A protein and the small-molecule ligand that binds it are described below.
Small molecule (SMILES): C[C@@H](C(=O)N1CCOCC1)N1CC[C@H](NS(=O)(=O)c2cc3cc(Cl)ccc3[nH]2)C1=O

Sequence of chain 1.A:
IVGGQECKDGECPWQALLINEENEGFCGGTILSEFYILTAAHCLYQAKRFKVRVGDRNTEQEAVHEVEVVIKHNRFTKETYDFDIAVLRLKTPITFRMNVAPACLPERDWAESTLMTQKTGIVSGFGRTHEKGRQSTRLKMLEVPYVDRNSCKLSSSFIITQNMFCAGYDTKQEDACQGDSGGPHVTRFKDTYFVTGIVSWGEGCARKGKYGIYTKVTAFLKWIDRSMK

Binding-site contacts:
Ligand atom C10 contacts residue TRP205 of chain 1.A at 3.3 Å (hydrophobic).
Ligand atom C11 contacts residue GLY208 of chain 1.A at 3.5 Å.
Ligand atom CL contacts residue GLY216 of chain 1.A at 3.6 Å.
Ligand atom CL contacts residue TRP205 of chain 1.A at 3.5 Å.
Ligand atom N18 contacts residue GLY206 of chain 1.A at 3.1 Å (h-bond).
Ligand atom C10 contacts residue VAL203 of chain 1.A at 3.6 Å (hydrophobic).
Ligand atom C12 contacts residue GLY206 of chain 1.A at 2.9 Å.
Ligand atom C11 contacts residue ASP179 of chain 1.A at 3.5 Å.
Ligand atom CL contacts residue ILE217 of chain 1.A at 3.3 Å.
Ligand atom C13 contacts residue TRP205 of chain 1.A at 3.2 Å (hydrophobic).
Ligand atom C23 contacts residue GLY206 of chain 1.A at 3.4 Å.
Ligand atom C29 contacts residue GLU83 of chain 1.A at 3.3 Å.
Ligand atom O30 contacts residue THR84 of chain 1.A at 3.2 Å.
Ligand atom C14 contacts residue TRP205 of chain 1.A at 3.6 Å (hydrophobic).
Ligand atom C26 contacts residue TRP205 of chain 1.A at 3.4 Å (hydrophobic).
Ligand atom C21 contacts residue GLY206 of chain 1.A at 3.5 Å.
Ligand atom C14 contacts residue GLY216 of chain 1.A at 3.7 Å.
Ligand atom C5 contacts residue TRP205 of chain 1.A at 3.5 Å (hydrophobic).
Ligand atom C15 contacts residue GLY206 of chain 1.A at 3.0 Å.
Ligand atom C29 contacts residue LYS82 of chain 1.A at 3.6 Å.
Ligand atom O8 contacts residue CYS209 of chain 1.A at 3.5 Å (h-bond).
Ligand atom CL contacts residue VAL203 of chain 1.A at 3.6 Å.
Ligand atom N1 contacts residue CYS209 of chain 1.A at 3.7 Å.
Ligand atom O19 contacts residue GLY206 of chain 1.A at 3.5 Å (h-bond).
Ligand atom C23 contacts residue TRP205 of chain 1.A at 3.7 Å (hydrophobic).
Ligand atom C6 contacts residue GLY206 of chain 1.A at 3.7 Å.
Ligand atom O30 contacts residue GLU83 of chain 1.A at 3.2 Å (salt-bridge).
Ligand atom O19 contacts residue TRP205 of chain 1.A at 3.2 Å.
Ligand atom C11 contacts residue ALA180 of chain 1.A at 3.3 Å (hydrophobic).
Ligand atom C16 contacts residue GLY206 of chain 1.A at 3.4 Å.
Ligand atom C5 contacts residue GLY206 of chain 1.A at 3.6 Å.
Ligand atom C27 contacts residue TYR85 of chain 1.A at 3.7 Å (hydrophobic).
Ligand atom C14 contacts residue ASP179 of chain 1.A at 3.5 Å.
Ligand atom CL contacts residue TYR218 of chain 1.A at 3.7 Å.
Ligand atom C6 contacts residue GLY208 of chain 1.A at 3.6 Å.
Ligand atom O30 contacts residue TYR85 of chain 1.A at 3.6 Å (h-bond).
Ligand atom C20 contacts residue GLY206 of chain 1.A at 3.6 Å.
Ligand atom O9 contacts residue GLN182 of chain 1.A at 3.2 Å.
Ligand atom C14 contacts residue ALA180 of chain 1.A at 3.6 Å (hydrophobic).
Ligand atom N1 contacts residue GLY208 of chain 1.A at 3.2 Å (h-bond).